Binding-site contacts:
Ligand atom CG1 contacts residue TYR37 of chain 1.A at 3.6 Å (hydrophobic).
Ligand atom CA contacts residue ASN71 of chain 1.A at 3.4 Å.
Ligand atom CG2 contacts residue TYR25 of chain 1.A at 3.8 Å (hydrophobic).
Ligand atom CB contacts residue ASN22 of chain 1.A at 3.8 Å.
Ligand atom OXT contacts residue ASN22 of chain 1.A at 3.7 Å.
Ligand atom O contacts residue ARG26 of chain 1.A at 3.0 Å (salt-bridge).
Ligand atom OD1 contacts residue ARG26 of chain 1.A at 2.9 Å (salt-bridge).
Ligand atom O contacts residue ASN22 of chain 1.A at 3.1 Å (h-bond).
Ligand atom CG2 contacts residue ASN22 of chain 1.A at 3.5 Å.
Ligand atom O contacts residue HIS18 of chain 1.A at 2.7 Å (h-bond).
Ligand atom OE1 contacts residue PRO67 of chain 1.A at 3.4 Å.
Ligand atom N contacts residue ASN71 of chain 1.A at 2.9 Å (h-bond).
Ligand atom OXT contacts residue HIS18 of chain 1.A at 3.7 Å.
Ligand atom C contacts residue HIS18 of chain 1.A at 3.6 Å.
Ligand atom O contacts residue GLN74 of chain 1.A at 3.7 Å.
Ligand atom CA contacts residue GLN74 of chain 1.A at 3.8 Å.
Ligand atom CG contacts residue LEU133 of chain 1.A at 3.7 Å (hydrophobic).
Ligand atom C contacts residue ASN71 of chain 1.A at 3.9 Å.
Ligand atom C contacts residue TYR25 of chain 1.A at 3.9 Å (hydrophobic).
Ligand atom CD contacts residue LYS101 of chain 1.A at 3.3 Å.
Ligand atom OE2 contacts residue LYS101 of chain 1.A at 3.3 Å.
Ligand atom CG contacts residue LYS101 of chain 1.A at 3.6 Å.
Ligand atom O contacts residue LYS105 of chain 1.A at 3.3 Å (salt-bridge).
Ligand atom CB contacts residue PHE104 of chain 1.A at 3.9 Å (hydrophobic).
Ligand atom CG1 contacts residue ASN71 of chain 1.A at 3.7 Å.
Ligand atom OE1 contacts residue LEU70 of chain 1.A at 3.9 Å.
Ligand atom CG1 contacts residue TYR25 of chain 1.A at 3.7 Å (hydrophobic).
Ligand atom O contacts residue GLN74 of chain 1.A at 3.6 Å (h-bond).
Ligand atom OE1 contacts residue LYS101 of chain 1.A at 3.4 Å.
Ligand atom OE1 contacts residue PHE104 of chain 1.A at 3.9 Å.
Ligand atom O contacts residue TYR25 of chain 1.A at 2.8 Å (h-bond).
Ligand atom C contacts residue ASN22 of chain 1.A at 3.7 Å.
Ligand atom CG2 contacts residue TYR37 of chain 1.A at 3.5 Å (hydrophobic).
Ligand atom O contacts residue ASN71 of chain 1.A at 2.8 Å (h-bond).
Ligand atom CG contacts residue ARG26 of chain 1.A at 3.9 Å.
Ligand atom CB contacts residue TYR37 of chain 1.A at 3.6 Å (hydrophobic).
Ligand atom C contacts residue ASN71 of chain 1.A at 3.6 Å.
Ligand atom CB contacts residue ASN71 of chain 1.A at 3.4 Å.
Ligand atom CB contacts residue GLN74 of chain 1.A at 3.8 Å.
Ligand atom CA contacts residue ASN71 of chain 1.A at 3.8 Å.

A small-molecule ligand and the protein it binds are described below.
Small molecule (SMILES): CC(C)[C@H](NC(=O)[C@H](CC(=O)O)NC(=O)[C@H](CC(=O)O)NC(=O)[C@H](CCC(=O)O)NC(=O)[C@H](C)N)C(=O)N[C@@H](CCC(=O)O)C(=O)O

Sequence of chain 1.A:
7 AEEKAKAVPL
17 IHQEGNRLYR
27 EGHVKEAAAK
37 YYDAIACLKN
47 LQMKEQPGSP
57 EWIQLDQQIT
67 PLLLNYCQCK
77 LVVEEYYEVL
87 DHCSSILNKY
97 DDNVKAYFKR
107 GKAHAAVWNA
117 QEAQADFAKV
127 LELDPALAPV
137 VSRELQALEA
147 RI